Binding-site contacts:
Ligand atom N2 contacts residue ASN159 of chain 1.B at 4.5 Å.
Ligand atom O7 contacts residue GLU130 of chain 1.B at 4.4 Å.
Ligand atom C5 contacts residue ASN160 of chain 1.B at 3.7 Å.
Ligand atom C4 contacts residue ASN160 of chain 1.B at 4.3 Å.
Ligand atom O7 contacts residue ASN160 of chain 1.B at 3.4 Å (h-bond).
Ligand atom C8 contacts residue ASN159 of chain 1.B at 3.5 Å.
Ligand atom C7 contacts residue ASN160 of chain 1.B at 3.7 Å.
Ligand atom O7 contacts residue ASN159 of chain 1.B at 2.4 Å (h-bond).
Ligand atom O5 contacts residue ASN160 of chain 1.B at 2.4 Å (h-bond).
Ligand atom C2 contacts residue ASN160 of chain 1.B at 2.5 Å.
Ligand atom O6 contacts residue GLN113 of chain 1.B at 3.3 Å (h-bond).
Ligand atom C1 contacts residue ASN160 of chain 1.B at 1.4 Å.
Ligand atom N2 contacts residue ASN160 of chain 1.B at 2.9 Å (h-bond).
Ligand atom C7 contacts residue ASN159 of chain 1.B at 3.3 Å.
Ligand atom C3 contacts residue ASN160 of chain 1.B at 3.8 Å.

Sequence of chain 1.B:
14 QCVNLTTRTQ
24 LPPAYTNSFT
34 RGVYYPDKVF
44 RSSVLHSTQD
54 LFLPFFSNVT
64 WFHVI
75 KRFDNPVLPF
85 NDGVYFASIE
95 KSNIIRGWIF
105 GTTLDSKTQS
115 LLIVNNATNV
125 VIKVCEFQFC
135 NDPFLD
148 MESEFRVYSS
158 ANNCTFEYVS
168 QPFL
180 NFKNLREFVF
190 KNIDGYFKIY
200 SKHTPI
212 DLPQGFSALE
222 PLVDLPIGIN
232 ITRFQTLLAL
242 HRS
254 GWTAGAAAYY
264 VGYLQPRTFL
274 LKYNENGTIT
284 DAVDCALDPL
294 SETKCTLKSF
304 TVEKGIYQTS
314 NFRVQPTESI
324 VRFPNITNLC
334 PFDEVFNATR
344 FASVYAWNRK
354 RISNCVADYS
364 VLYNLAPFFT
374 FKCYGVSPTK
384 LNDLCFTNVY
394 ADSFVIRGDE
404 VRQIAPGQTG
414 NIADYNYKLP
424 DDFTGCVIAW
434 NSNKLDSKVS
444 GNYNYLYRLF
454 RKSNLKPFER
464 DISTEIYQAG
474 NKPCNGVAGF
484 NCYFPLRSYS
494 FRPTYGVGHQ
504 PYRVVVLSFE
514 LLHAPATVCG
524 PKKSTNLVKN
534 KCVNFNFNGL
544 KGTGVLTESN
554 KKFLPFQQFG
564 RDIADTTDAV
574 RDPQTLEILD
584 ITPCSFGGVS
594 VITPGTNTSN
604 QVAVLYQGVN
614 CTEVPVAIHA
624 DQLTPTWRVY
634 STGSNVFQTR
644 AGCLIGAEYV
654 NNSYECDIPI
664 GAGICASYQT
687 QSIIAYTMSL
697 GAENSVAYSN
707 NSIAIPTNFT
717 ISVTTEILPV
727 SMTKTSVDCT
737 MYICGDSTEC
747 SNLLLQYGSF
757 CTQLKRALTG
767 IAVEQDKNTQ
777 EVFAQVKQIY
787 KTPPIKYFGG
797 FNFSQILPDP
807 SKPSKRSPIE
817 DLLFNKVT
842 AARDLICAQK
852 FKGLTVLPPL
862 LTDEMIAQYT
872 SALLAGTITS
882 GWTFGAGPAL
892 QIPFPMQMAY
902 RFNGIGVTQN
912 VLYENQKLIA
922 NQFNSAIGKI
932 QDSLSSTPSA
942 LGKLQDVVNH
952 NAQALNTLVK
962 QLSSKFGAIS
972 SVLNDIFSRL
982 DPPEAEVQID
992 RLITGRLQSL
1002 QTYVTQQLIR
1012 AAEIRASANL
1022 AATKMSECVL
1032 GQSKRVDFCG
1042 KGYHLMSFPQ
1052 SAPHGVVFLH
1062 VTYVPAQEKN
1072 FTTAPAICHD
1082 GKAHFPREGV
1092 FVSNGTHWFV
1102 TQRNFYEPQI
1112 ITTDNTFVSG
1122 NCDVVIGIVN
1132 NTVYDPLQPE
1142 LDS

This protein binds this small molecule.
Small molecule (SMILES): CC(=O)N[C@@H]1[C@@H](O)[C@H](O)[C@@H](CO)O[C@H]1O